A protein and the small-molecule ligand that binds it are described below.
Small molecule (SMILES): Nc1nc2ncc(CO)nc2c(=O)[nH]1

Binding-site contacts:
Ligand atom N2 contacts residue VAL123 of chain 1.A at 3.9 Å.
Ligand atom N8 contacts residue ASP82 of chain 1.A at 3.2 Å (salt-bridge).
Ligand atom N8 contacts residue ARG246 of chain 1.A at 3.3 Å (salt-bridge).
Ligand atom C4 contacts residue SER208 of chain 1.A at 3.7 Å.
Ligand atom N5 contacts residue PHE179 of chain 1.A at 3.4 Å.
Ligand atom C4 contacts residue ARG246 of chain 1.A at 3.9 Å.
Ligand atom C7 contacts residue ARG246 of chain 1.A at 3.4 Å.
Ligand atom N1 contacts residue ASN101 of chain 1.A at 3.2 Å (h-bond).
Ligand atom N1 contacts residue ILE103 of chain 1.A at 3.8 Å.
Ligand atom N5 contacts residue ARG246 of chain 1.A at 3.7 Å.
Ligand atom C10 contacts residue LYS212 of chain 1.A at 3.8 Å.
Ligand atom N5 contacts residue LYS212 of chain 1.A at 3.2 Å (salt-bridge).
Ligand atom C6A contacts residue PHE179 of chain 1.A at 3.9 Å (hydrophobic).
Ligand atom C4 contacts residue ASP173 of chain 1.A at 4.0 Å.
Ligand atom C2 contacts residue ASP173 of chain 1.A at 3.4 Å.
Ligand atom O4 contacts residue LYS212 of chain 1.A at 2.8 Å (salt-bridge).
Ligand atom N2 contacts residue ASP173 of chain 1.A at 3.0 Å (salt-bridge).
Ligand atom C2 contacts residue ARG246 of chain 1.A at 4.0 Å.
Ligand atom N3 contacts residue SER208 of chain 1.A at 3.7 Å.
Ligand atom C9 contacts residue ILE103 of chain 1.A at 3.7 Å (hydrophobic).
Ligand atom C6 contacts residue ARG246 of chain 1.A at 4.0 Å.
Ligand atom N2 contacts residue ASN101 of chain 1.A at 2.8 Å (h-bond).
Ligand atom C6 contacts residue PHE179 of chain 1.A at 3.8 Å (hydrophobic).
Ligand atom C2 contacts residue ASN101 of chain 1.A at 3.7 Å.
Ligand atom C4 contacts residue LYS212 of chain 1.A at 3.6 Å.
Ligand atom O4 contacts residue PHE179 of chain 1.A at 4.2 Å.
Ligand atom N3 contacts residue ASP173 of chain 1.A at 2.8 Å (salt-bridge).
Ligand atom N2 contacts residue MET125 of chain 1.A at 4.0 Å.
Ligand atom N1 contacts residue ARG246 of chain 1.A at 3.6 Å (salt-bridge).
Ligand atom O4 contacts residue MET125 of chain 1.A at 4.0 Å.
Ligand atom O4 contacts residue SER208 of chain 1.A at 3.5 Å.
Ligand atom C6 contacts residue LYS212 of chain 1.A at 4.1 Å.
Ligand atom C9 contacts residue ARG246 of chain 1.A at 3.4 Å.
Ligand atom C10 contacts residue PHE179 of chain 1.A at 4.1 Å (hydrophobic).
Ligand atom C2 contacts residue MET125 of chain 1.A at 3.7 Å (hydrophobic).
Ligand atom C4 contacts residue MET125 of chain 1.A at 3.7 Å (hydrophobic).
Ligand atom C10 contacts residue ARG246 of chain 1.A at 3.4 Å.
Ligand atom N3 contacts residue MET125 of chain 1.A at 3.3 Å (h-bond).
Ligand atom C7 contacts residue ASP82 of chain 1.A at 3.8 Å.
Ligand atom N8 contacts residue ILE103 of chain 1.A at 3.8 Å.

Sequence of chain 1.A:
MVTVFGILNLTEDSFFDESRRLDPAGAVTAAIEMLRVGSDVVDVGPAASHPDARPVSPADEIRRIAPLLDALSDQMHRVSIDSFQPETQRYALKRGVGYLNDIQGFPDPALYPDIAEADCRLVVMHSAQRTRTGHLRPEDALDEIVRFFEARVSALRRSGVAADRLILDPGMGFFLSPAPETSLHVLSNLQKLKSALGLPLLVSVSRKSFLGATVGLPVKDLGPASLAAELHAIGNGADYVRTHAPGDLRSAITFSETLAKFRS